Binding-site contacts:
Ligand atom C7 contacts residue HIS276 of chain 1.A at 3.2 Å.
Ligand atom C7 contacts residue SER1 of chain 1.G at 4.1 Å.
Ligand atom C2 contacts residue ARG313 of chain 1.A at 4.0 Å.
Ligand atom O4 contacts residue ASP269 of chain 1.A at 2.7 Å (salt-bridge).
Ligand atom C7 contacts residue ARG313 of chain 1.A at 4.0 Å.
Ligand atom O7 contacts residue ASN297 of chain 1.A at 3.0 Å (h-bond).
Ligand atom O7 contacts residue HIS276 of chain 1.A at 3.3 Å (h-bond).
Ligand atom C6 contacts residue GLY273 of chain 1.A at 3.0 Å.
Ligand atom O5 contacts residue SER1 of chain 1.G at 2.4 Å (h-bond).
Ligand atom N2 contacts residue HIS276 of chain 1.A at 3.6 Å.
Ligand atom O3 contacts residue ARG313 of chain 1.A at 2.7 Å (salt-bridge).
Ligand atom C5 contacts residue SER1 of chain 1.G at 3.0 Å.
Ligand atom O4 contacts residue ARG313 of chain 1.A at 3.0 Å (salt-bridge).
Ligand atom O7 contacts residue TRP272 of chain 1.A at 3.2 Å (h-bond).
Ligand atom C5 contacts residue GLY273 of chain 1.A at 3.4 Å.
Ligand atom C4 contacts residue SER1 of chain 1.G at 3.6 Å.
Ligand atom C8 contacts residue GLU293 of chain 1.A at 3.6 Å.
Ligand atom C3 contacts residue SER1 of chain 1.G at 3.0 Å.
Ligand atom C3 contacts residue ARG313 of chain 1.A at 3.9 Å.
Ligand atom O5 contacts residue TRP272 of chain 1.A at 3.8 Å.
Ligand atom O7 contacts residue ARG313 of chain 1.A at 3.4 Å (salt-bridge).
Ligand atom C7 contacts residue ASN297 of chain 1.A at 3.9 Å.
Ligand atom O6 contacts residue TYR240 of chain 1.A at 2.9 Å (h-bond).
Ligand atom C2 contacts residue SER1 of chain 1.G at 2.4 Å.
Ligand atom C1 contacts residue SER1 of chain 1.G at 1.4 Å.
Ligand atom N2 contacts residue SER1 of chain 1.G at 2.8 Å (h-bond).
Ligand atom O6 contacts residue ASP269 of chain 1.A at 2.7 Å (salt-bridge).
Ligand atom C5 contacts residue ASP269 of chain 1.A at 3.9 Å.
Ligand atom C1 contacts residue TRP272 of chain 1.A at 4.1 Å (hydrophobic).
Ligand atom C6 contacts residue TYR240 of chain 1.A at 3.5 Å (hydrophobic).
Ligand atom C1 contacts residue HIS276 of chain 1.A at 3.7 Å.
Ligand atom C6 contacts residue ASP269 of chain 1.A at 3.2 Å.
Ligand atom C2 contacts residue TRP272 of chain 1.A at 3.8 Å (hydrophobic).
Ligand atom O4 contacts residue GLY273 of chain 1.A at 4.0 Å.
Ligand atom C8 contacts residue THR344 of chain 1.A at 3.9 Å.
Ligand atom C8 contacts residue HIS276 of chain 1.A at 3.3 Å.
Ligand atom O4 contacts residue TRP272 of chain 1.A at 3.0 Å.
Ligand atom C1 contacts residue GLY273 of chain 1.A at 3.7 Å.
Ligand atom O5 contacts residue GLY273 of chain 1.A at 2.6 Å.
Ligand atom C4 contacts residue ASP269 of chain 1.A at 3.4 Å.

Sequence of chain 1.A:
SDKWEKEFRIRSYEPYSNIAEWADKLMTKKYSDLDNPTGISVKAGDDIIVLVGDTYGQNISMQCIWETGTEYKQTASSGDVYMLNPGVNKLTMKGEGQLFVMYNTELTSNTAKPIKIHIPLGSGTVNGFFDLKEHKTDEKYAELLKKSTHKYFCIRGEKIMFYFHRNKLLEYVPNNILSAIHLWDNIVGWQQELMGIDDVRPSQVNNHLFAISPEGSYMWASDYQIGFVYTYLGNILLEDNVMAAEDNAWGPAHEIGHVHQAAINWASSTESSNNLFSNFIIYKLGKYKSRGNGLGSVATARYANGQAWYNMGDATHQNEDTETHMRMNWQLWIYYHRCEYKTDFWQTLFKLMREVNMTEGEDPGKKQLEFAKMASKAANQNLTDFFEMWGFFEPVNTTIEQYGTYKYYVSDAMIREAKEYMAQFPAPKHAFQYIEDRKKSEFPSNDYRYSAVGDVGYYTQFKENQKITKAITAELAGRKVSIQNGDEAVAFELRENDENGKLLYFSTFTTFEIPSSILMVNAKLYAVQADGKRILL

This small molecule binds to this protein.
Small molecule (SMILES): CC(=O)N[C@@H]1[C@@H](O)[C@@H](O)[C@@H](CO)O[C@@H]1O